This small molecule binds to this protein.
Small molecule (SMILES): O=P(O)(O)OC[C@H](O)CO

Binding-site contacts:
Ligand atom P contacts residue ARG283 of chain 1.B at 3.6 Å.
Ligand atom O1P contacts residue THR285 of chain 1.B at 2.8 Å (h-bond).
Ligand atom O1 contacts residue ARG283 of chain 1.B at 3.1 Å.
Ligand atom C2 contacts residue SER284 of chain 1.B at 4.1 Å.
Ligand atom O1 contacts residue SER284 of chain 1.B at 3.4 Å (h-bond).
Ligand atom O2 contacts residue GLU250 of chain 1.B at 3.4 Å (salt-bridge).
Ligand atom O2P contacts residue ARG437 of chain 1.B at 3.6 Å.
Ligand atom O4P contacts residue ARG437 of chain 1.B at 3.3 Å (salt-bridge).
Ligand atom C1 contacts residue TYR155 of chain 1.B at 3.4 Å (hydrophobic).
Ligand atom O3P contacts residue TYR155 of chain 1.B at 3.1 Å (h-bond).
Ligand atom C1 contacts residue ARG283 of chain 1.B at 3.9 Å.
Ligand atom O2 contacts residue LEU159 of chain 1.B at 4.1 Å.
Ligand atom O3P contacts residue ARG283 of chain 1.B at 3.1 Å (salt-bridge).
Ligand atom C2 contacts residue ARG437 of chain 1.B at 3.8 Å.
Ligand atom O4P contacts residue GLN436 of chain 1.B at 3.4 Å.
Ligand atom O1 contacts residue TYR155 of chain 1.B at 2.7 Å.
Ligand atom O1 contacts residue GLN282 of chain 1.B at 4.2 Å.
Ligand atom O1 contacts residue ASN154 of chain 1.B at 3.8 Å.
Ligand atom C3 contacts residue TYR155 of chain 1.B at 3.3 Å (hydrophobic).
Ligand atom O4P contacts residue ARG283 of chain 1.B at 2.7 Å (salt-bridge).
Ligand atom C2 contacts residue TYR155 of chain 1.B at 3.3 Å (hydrophobic).
Ligand atom C3 contacts residue NAP1 of chain 1.G at 4.0 Å.
Ligand atom C1 contacts residue NAP1 of chain 1.G at 2.5 Å.
Ligand atom O4P contacts residue THR285 of chain 1.B at 2.9 Å (h-bond).
Ligand atom O1 contacts residue NAP1 of chain 1.G at 3.4 Å (h-bond).
Ligand atom O2 contacts residue SER284 of chain 1.B at 3.7 Å.
Ligand atom C3 contacts residue THR285 of chain 1.B at 4.0 Å.
Ligand atom C1 contacts residue THR285 of chain 1.B at 3.7 Å.
Ligand atom O1P contacts residue ARG437 of chain 1.B at 4.0 Å.
Ligand atom O2 contacts residue THR285 of chain 1.B at 4.1 Å.
Ligand atom P contacts residue THR285 of chain 1.B at 3.4 Å.
Ligand atom C3 contacts residue ARG437 of chain 1.B at 3.1 Å.
Ligand atom C2 contacts residue LEU159 of chain 1.B at 4.0 Å (hydrophobic).
Ligand atom C1 contacts residue SER284 of chain 1.B at 3.3 Å.
Ligand atom O1P contacts residue TYR155 of chain 1.B at 4.1 Å.
Ligand atom P contacts residue ARG437 of chain 1.B at 4.1 Å.
Ligand atom C2 contacts residue NAP1 of chain 1.G at 2.5 Å.
Ligand atom O2P contacts residue ARG103 of chain 1.B at 2.9 Å (salt-bridge).
Ligand atom O2 contacts residue ARG437 of chain 1.B at 3.2 Å.
Ligand atom O2 contacts residue NAP1 of chain 1.G at 2.2 Å (h-bond).

Sequence of chain 1.B:
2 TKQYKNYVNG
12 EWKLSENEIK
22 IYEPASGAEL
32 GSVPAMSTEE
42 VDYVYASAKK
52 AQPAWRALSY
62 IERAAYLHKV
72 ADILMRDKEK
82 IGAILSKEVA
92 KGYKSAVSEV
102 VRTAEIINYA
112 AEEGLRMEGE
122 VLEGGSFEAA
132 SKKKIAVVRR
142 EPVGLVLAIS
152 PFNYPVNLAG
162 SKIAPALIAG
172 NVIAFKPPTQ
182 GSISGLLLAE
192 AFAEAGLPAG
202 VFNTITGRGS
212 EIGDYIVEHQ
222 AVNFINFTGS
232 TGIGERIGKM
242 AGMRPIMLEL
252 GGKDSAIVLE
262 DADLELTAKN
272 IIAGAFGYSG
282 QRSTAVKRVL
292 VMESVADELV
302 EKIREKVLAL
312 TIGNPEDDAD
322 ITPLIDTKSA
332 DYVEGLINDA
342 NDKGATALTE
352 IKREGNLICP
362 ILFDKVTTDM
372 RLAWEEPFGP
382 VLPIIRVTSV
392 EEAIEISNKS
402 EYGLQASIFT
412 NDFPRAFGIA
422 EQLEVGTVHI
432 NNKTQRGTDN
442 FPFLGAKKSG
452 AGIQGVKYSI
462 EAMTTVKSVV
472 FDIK